Binding-site contacts:
Ligand atom C5 contacts residue ILE370 of chain 1.C at 4.5 Å (hydrophobic).
Ligand atom O7 contacts residue THR367 of chain 1.C at 4.2 Å.
Ligand atom C4 contacts residue ASN365 of chain 1.C at 4.3 Å.
Ligand atom C3 contacts residue ASN365 of chain 1.C at 3.8 Å.
Ligand atom C1 contacts residue ASN365 of chain 1.C at 1.4 Å.
Ligand atom C2 contacts residue ASN365 of chain 1.C at 2.5 Å.
Ligand atom C7 contacts residue ASN365 of chain 1.C at 4.1 Å.
Ligand atom N2 contacts residue ASN365 of chain 1.C at 2.9 Å (h-bond).
Ligand atom O4 contacts residue THR367 of chain 1.C at 4.0 Å.
Ligand atom C5 contacts residue ASN365 of chain 1.C at 3.7 Å.
Ligand atom C6 contacts residue ILE370 of chain 1.C at 4.0 Å (hydrophobic).
Ligand atom N2 contacts residue GLY366 of chain 1.C at 4.3 Å.
Ligand atom O5 contacts residue ILE370 of chain 1.C at 3.7 Å.
Ligand atom O7 contacts residue HIS368 of chain 1.C at 4.5 Å.
Ligand atom O5 contacts residue ASN365 of chain 1.C at 2.4 Å (h-bond).
Ligand atom C3 contacts residue THR367 of chain 1.C at 4.4 Å.
Ligand atom C8 contacts residue ASN365 of chain 1.C at 4.4 Å.

Sequence of chain 1.C:
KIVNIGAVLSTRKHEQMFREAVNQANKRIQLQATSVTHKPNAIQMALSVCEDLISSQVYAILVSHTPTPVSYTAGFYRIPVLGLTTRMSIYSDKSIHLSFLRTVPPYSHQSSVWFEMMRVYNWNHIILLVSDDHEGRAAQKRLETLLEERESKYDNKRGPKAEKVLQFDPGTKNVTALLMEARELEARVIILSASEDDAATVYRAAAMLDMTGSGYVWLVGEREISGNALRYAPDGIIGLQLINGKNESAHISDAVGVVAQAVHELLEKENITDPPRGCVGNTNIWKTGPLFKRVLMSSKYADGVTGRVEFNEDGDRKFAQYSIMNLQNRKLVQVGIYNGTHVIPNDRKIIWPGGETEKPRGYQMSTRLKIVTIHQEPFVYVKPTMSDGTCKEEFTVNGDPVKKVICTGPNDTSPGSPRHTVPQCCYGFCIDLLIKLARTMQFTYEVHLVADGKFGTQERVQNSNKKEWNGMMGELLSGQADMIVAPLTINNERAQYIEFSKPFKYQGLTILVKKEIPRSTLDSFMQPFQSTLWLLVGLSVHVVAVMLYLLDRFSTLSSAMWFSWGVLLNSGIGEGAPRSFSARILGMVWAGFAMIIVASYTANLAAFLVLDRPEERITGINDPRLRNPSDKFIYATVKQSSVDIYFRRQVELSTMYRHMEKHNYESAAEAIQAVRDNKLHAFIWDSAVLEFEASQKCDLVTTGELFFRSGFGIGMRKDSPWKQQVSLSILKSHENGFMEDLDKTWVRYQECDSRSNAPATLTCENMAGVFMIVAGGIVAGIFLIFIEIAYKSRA

A protein and the small-molecule ligand that binds it are described below.
Small molecule (SMILES): CC(=O)N[C@H]1[C@H](O[C@H]2[C@H](O)[C@@H](NC(C)=O)CO[C@@H]2CO)O[C@H](CO)[C@@H](O)[C@@H]1O